Sequence of chain 1.B:
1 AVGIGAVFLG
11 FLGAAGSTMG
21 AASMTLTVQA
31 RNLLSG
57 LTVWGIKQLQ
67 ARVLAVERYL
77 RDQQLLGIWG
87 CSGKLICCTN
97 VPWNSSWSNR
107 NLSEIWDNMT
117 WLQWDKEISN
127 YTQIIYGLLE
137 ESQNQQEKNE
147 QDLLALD

Sequence of chain 1.E:
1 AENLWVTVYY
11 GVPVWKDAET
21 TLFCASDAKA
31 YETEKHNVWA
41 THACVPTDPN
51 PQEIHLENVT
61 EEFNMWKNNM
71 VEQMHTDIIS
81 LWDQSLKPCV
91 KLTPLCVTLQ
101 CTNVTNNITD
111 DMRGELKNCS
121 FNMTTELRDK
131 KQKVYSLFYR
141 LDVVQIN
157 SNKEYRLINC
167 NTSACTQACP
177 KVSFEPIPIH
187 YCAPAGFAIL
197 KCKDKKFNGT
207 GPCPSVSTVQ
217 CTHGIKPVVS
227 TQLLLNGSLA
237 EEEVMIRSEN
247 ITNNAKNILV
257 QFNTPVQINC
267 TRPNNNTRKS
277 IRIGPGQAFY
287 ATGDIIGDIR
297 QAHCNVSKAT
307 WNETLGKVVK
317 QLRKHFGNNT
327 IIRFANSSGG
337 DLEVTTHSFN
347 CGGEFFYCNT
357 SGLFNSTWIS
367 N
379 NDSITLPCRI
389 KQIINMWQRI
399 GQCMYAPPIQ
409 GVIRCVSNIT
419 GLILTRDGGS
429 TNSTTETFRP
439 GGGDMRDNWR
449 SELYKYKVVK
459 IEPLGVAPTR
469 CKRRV

Sequence of chain 1.K:
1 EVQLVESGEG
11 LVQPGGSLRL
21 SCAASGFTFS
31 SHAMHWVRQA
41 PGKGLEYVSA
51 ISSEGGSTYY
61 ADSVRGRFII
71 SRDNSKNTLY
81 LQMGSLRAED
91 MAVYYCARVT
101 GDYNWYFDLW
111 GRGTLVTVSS

Binding-site contacts:
Ligand atom O7 contacts residue SER17 of chain 1.B at 2.9 Å (h-bond).
Ligand atom O4 contacts residue THR58 of chain 1.K at 3.2 Å (h-bond).
Ligand atom C8 contacts residue TYR59 of chain 1.K at 3.8 Å (hydrophobic).
Ligand atom C3 contacts residue ASN58 of chain 1.E at 3.8 Å.
Ligand atom O5 contacts residue ASN58 of chain 1.E at 2.3 Å (h-bond).
Ligand atom O7 contacts residue ASN58 of chain 1.E at 3.5 Å (h-bond).
Ligand atom C7 contacts residue GLY16 of chain 1.B at 4.4 Å.
Ligand atom C6 contacts residue GLY56 of chain 1.K at 3.9 Å.
Ligand atom C7 contacts residue SER57 of chain 1.K at 4.5 Å.
Ligand atom O5 contacts residue GLY56 of chain 1.K at 4.4 Å.
Ligand atom O3 contacts residue GLY56 of chain 1.K at 3.7 Å.
Ligand atom N2 contacts residue GLU57 of chain 1.E at 4.1 Å.
Ligand atom O3 contacts residue SER57 of chain 1.K at 3.5 Å.
Ligand atom C4 contacts residue THR58 of chain 1.K at 3.9 Å.
Ligand atom C1 contacts residue ASN58 of chain 1.E at 1.4 Å.
Ligand atom C8 contacts residue TYR60 of chain 1.K at 3.9 Å (hydrophobic).
Ligand atom C7 contacts residue THR58 of chain 1.K at 4.2 Å.
Ligand atom C8 contacts residue SER17 of chain 1.B at 3.6 Å.
Ligand atom C7 contacts residue GLU57 of chain 1.E at 4.3 Å.
Ligand atom C8 contacts residue THR58 of chain 1.K at 4.3 Å.
Ligand atom O7 contacts residue GLY16 of chain 1.B at 3.5 Å (h-bond).
Ligand atom N2 contacts residue THR58 of chain 1.K at 3.3 Å (h-bond).
Ligand atom C5 contacts residue ASN58 of chain 1.E at 3.6 Å.
Ligand atom C8 contacts residue GLU57 of chain 1.E at 4.0 Å.
Ligand atom O7 contacts residue THR58 of chain 1.K at 3.4 Å (h-bond).
Ligand atom C4 contacts residue ASN58 of chain 1.E at 4.2 Å.
Ligand atom C7 contacts residue ASN58 of chain 1.E at 3.4 Å.
Ligand atom O7 contacts residue TYR60 of chain 1.K at 2.7 Å (h-bond).
Ligand atom O3 contacts residue THR58 of chain 1.K at 3.0 Å (h-bond).
Ligand atom C8 contacts residue SER57 of chain 1.K at 4.3 Å.
Ligand atom C7 contacts residue TYR60 of chain 1.K at 3.6 Å (hydrophobic).
Ligand atom N2 contacts residue ASN58 of chain 1.E at 2.9 Å (h-bond).
Ligand atom C8 contacts residue ILE69 of chain 1.K at 4.4 Å (hydrophobic).
Ligand atom C2 contacts residue ASN58 of chain 1.E at 2.4 Å.
Ligand atom C7 contacts residue SER17 of chain 1.B at 3.6 Å.
Ligand atom O6 contacts residue GLY56 of chain 1.K at 3.3 Å (h-bond).
Ligand atom C3 contacts residue THR58 of chain 1.K at 3.4 Å.
Ligand atom C1 contacts residue THR58 of chain 1.K at 4.3 Å.
Ligand atom C2 contacts residue THR58 of chain 1.K at 3.9 Å.
Ligand atom O7 contacts residue SER57 of chain 1.K at 4.5 Å.

This protein binds this small molecule.
Small molecule (SMILES): CC(=O)N[C@H]1[C@H](O[C@H]2[C@H](O)[C@@H](NC(C)=O)CO[C@@H]2CO)O[C@H](CO)[C@@H](O[C@@H]2O[C@H](CO[C@H]3O[C@H](CO)[C@@H](O)[C@H](O)[C@@H]3O)[C@@H](O)[C@H](O[C@H]3O[C@H](CO)[C@@H](O)[C@H](O)[C@@H]3O)[C@@H]2O)[C@@H]1O